Sequence of chain 1.A:
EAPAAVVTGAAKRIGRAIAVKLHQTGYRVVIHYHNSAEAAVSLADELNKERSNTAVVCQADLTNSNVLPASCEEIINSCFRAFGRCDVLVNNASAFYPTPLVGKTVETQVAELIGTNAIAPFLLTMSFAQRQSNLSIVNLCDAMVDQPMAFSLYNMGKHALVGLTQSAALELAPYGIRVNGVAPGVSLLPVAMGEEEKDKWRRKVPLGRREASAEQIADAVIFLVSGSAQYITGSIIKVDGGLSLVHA

Binding-site contacts:
Ligand atom CAM contacts residue ASP181 of chain 1.A at 3.4 Å.
Ligand atom OAR contacts residue CSX188 of chain 1.A at 3.3 Å (h-bond).
Ligand atom OAT contacts residue LEU229 of chain 1.A at 3.7 Å.
Ligand atom CAD contacts residue NAP1 of chain 1.E at 3.3 Å.
Ligand atom OAQ contacts residue MET183 of chain 1.A at 3.8 Å.
Ligand atom OAU contacts residue ARG34 of chain 1.A at 2.9 Å (salt-bridge).
Ligand atom OAU contacts residue LEU228 of chain 1.A at 3.3 Å (h-bond).
Ligand atom CAA contacts residue TYR194 of chain 1.A at 3.5 Å (hydrophobic).
Ligand atom CAS contacts residue CSX188 of chain 1.A at 3.4 Å.
Ligand atom CAO contacts residue TRP241 of chain 1.A at 3.6 Å (hydrophobic).
Ligand atom OAU contacts residue PRO230 of chain 1.A at 3.6 Å.
Ligand atom CAB contacts residue PHE117 of chain 1.A at 3.7 Å (hydrophobic).
Ligand atom CAP contacts residue MET183 of chain 1.A at 3.7 Å (hydrophobic).
Ligand atom CAB contacts residue NAP1 of chain 1.E at 3.6 Å.
Ligand atom OAU contacts residue NAP1 of chain 1.E at 3.4 Å (h-bond).
Ligand atom CAE contacts residue NAP1 of chain 1.E at 3.4 Å.
Ligand atom CAO contacts residue CSX188 of chain 1.A at 3.6 Å.
Ligand atom OAG contacts residue PHE117 of chain 1.A at 3.8 Å.
Ligand atom OAV contacts residue NAP1 of chain 1.E at 2.8 Å (h-bond).
Ligand atom OAQ contacts residue ASP181 of chain 1.A at 2.6 Å (salt-bridge).
Ligand atom OAV contacts residue PHE117 of chain 1.A at 3.4 Å.
Ligand atom CAC contacts residue NAP1 of chain 1.E at 3.4 Å.
Ligand atom OAT contacts residue PRO230 of chain 1.A at 3.2 Å.
Ligand atom CAJ contacts residue NAP1 of chain 1.E at 3.5 Å.
Ligand atom CAA contacts residue PHE117 of chain 1.A at 3.6 Å (hydrophobic).
Ligand atom CAH contacts residue NAP1 of chain 1.E at 3.3 Å.
Ligand atom OAT contacts residue NAP1 of chain 1.E at 3.3 Å (h-bond).
Ligand atom CAL contacts residue ASP181 of chain 1.A at 3.4 Å.
Ligand atom CAA contacts residue NAP1 of chain 1.E at 3.8 Å.
Ligand atom OAV contacts residue SER115 of chain 1.A at 3.4 Å (h-bond).
Ligand atom CAS contacts residue MET183 of chain 1.A at 3.7 Å (hydrophobic).
Ligand atom CAP contacts residue CSX188 of chain 1.A at 3.3 Å.
Ligand atom OAR contacts residue GLN186 of chain 1.A at 3.8 Å.
Ligand atom CAF contacts residue NAP1 of chain 1.E at 3.5 Å.
Ligand atom OAR contacts residue MET183 of chain 1.A at 3.0 Å.
Ligand atom OAG contacts residue NAP1 of chain 1.E at 3.3 Å.
Ligand atom OAT contacts residue LEU228 of chain 1.A at 3.3 Å (h-bond).
Ligand atom CAL contacts residue CSX188 of chain 1.A at 3.8 Å.
Ligand atom CAS contacts residue HIS287 of chain 1.D at 3.4 Å.
Ligand atom CAS contacts residue GLN186 of chain 1.A at 3.3 Å.

A small-molecule ligand and the protein it binds are described below.
Small molecule (SMILES): COc1ccc([C@@H]2CC(=O)c3c(O)cc(O)cc3O2)cc1O

Sequence of chain 1.D:
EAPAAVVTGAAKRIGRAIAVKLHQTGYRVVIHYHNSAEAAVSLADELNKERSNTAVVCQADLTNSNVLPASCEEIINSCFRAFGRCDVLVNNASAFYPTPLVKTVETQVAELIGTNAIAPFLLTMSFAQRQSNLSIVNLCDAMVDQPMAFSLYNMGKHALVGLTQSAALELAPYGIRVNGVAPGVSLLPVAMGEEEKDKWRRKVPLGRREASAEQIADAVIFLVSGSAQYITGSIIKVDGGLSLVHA